Sequence of chain 5.B:
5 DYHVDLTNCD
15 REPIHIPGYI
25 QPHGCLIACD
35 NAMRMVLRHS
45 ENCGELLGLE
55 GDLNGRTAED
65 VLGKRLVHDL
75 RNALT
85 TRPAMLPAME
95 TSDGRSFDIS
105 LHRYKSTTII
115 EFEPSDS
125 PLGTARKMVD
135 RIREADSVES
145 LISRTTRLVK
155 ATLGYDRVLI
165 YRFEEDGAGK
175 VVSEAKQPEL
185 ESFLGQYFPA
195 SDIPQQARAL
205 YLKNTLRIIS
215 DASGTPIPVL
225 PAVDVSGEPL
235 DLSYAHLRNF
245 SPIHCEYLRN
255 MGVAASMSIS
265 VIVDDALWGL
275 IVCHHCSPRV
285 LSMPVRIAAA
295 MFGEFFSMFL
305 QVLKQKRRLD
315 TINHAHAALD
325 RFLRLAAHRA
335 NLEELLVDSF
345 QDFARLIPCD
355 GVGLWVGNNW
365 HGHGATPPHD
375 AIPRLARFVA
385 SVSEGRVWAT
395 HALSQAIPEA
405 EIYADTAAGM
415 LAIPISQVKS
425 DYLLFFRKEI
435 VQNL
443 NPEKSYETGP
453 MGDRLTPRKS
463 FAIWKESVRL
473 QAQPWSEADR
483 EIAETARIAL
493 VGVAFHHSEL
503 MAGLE

Binding-site contacts:
Ligand atom OA contacts residue ASP196 of chain 5.B at 3.5 Å (salt-bridge).
Ligand atom CHB contacts residue PRO198 of chain 5.B at 3.3 Å (hydrophobic).
Ligand atom C4D contacts residue TYR165 of chain 5.B at 2.8 Å (hydrophobic).
Ligand atom CAD contacts residue TYR165 of chain 5.B at 3.1 Å (hydrophobic).
Ligand atom NB contacts residue ASP196 of chain 5.B at 3.0 Å (salt-bridge).
Ligand atom CMD contacts residue ASP196 of chain 5.B at 3.5 Å.
Ligand atom O1C contacts residue SER262 of chain 5.B at 3.6 Å (h-bond).
Ligand atom O1B contacts residue PHE244 of chain 5.B at 3.2 Å.
Ligand atom O1B contacts residue SER245 of chain 5.B at 2.9 Å (h-bond).
Ligand atom C4A contacts residue ASP196 of chain 5.B at 3.2 Å.
Ligand atom OD contacts residue HIS278 of chain 5.B at 2.8 Å (h-bond).
Ligand atom OD contacts residue TYR165 of chain 5.B at 2.4 Å (h-bond).
Ligand atom OA contacts residue TYR251 of chain 5.B at 3.4 Å.
Ligand atom CBA contacts residue CYS13 of chain 5.B at 2.0 Å (hydrophobic).
Ligand atom C4C contacts residue ILE197 of chain 5.B at 3.6 Å (hydrophobic).
Ligand atom ND contacts residue TYR165 of chain 5.B at 3.5 Å (h-bond).
Ligand atom NC contacts residue HIS248 of chain 5.B at 3.5 Å (h-bond).
Ligand atom NC contacts residue ASP196 of chain 5.B at 3.2 Å (salt-bridge).
Ligand atom NA contacts residue ASP196 of chain 5.B at 3.0 Å (salt-bridge).
Ligand atom C3A contacts residue SER195 of chain 5.B at 3.5 Å.
Ligand atom CMD contacts residue TYR251 of chain 5.B at 3.2 Å (hydrophobic).
Ligand atom O2B contacts residue ARG242 of chain 5.B at 2.9 Å (salt-bridge).
Ligand atom CHB contacts residue ASP196 of chain 5.B at 3.5 Å.
Ligand atom C3C contacts residue ILE197 of chain 5.B at 3.5 Å (hydrophobic).
Ligand atom CAC contacts residue TYR205 of chain 5.B at 3.6 Å (hydrophobic).
Ligand atom O1B contacts residue ARG242 of chain 5.B at 3.2 Å (salt-bridge).
Ligand atom CGB contacts residue PHE244 of chain 5.B at 3.0 Å (hydrophobic).
Ligand atom CHC contacts residue TYR205 of chain 5.B at 3.6 Å (hydrophobic).
Ligand atom CHC contacts residue HIS248 of chain 5.B at 3.4 Å.
Ligand atom C1C contacts residue HIS248 of chain 5.B at 3.3 Å.
Ligand atom CGC contacts residue HIS248 of chain 5.B at 3.5 Å.
Ligand atom CBB contacts residue PHE244 of chain 5.B at 3.4 Å (hydrophobic).
Ligand atom O2C contacts residue SER260 of chain 5.B at 2.8 Å (h-bond).
Ligand atom CAA contacts residue CYS13 of chain 5.B at 2.8 Å (hydrophobic).
Ligand atom C3D contacts residue TYR165 of chain 5.B at 3.0 Å (hydrophobic).
Ligand atom CAA contacts residue SER195 of chain 5.B at 3.5 Å.
Ligand atom O2C contacts residue HIS248 of chain 5.B at 2.8 Å (h-bond).
Ligand atom O2B contacts residue PHE244 of chain 5.B at 3.0 Å.
Ligand atom CMB contacts residue SER245 of chain 5.B at 3.5 Å.
Ligand atom C1B contacts residue PRO198 of chain 5.B at 3.3 Å (hydrophobic).

A small-molecule ligand and the protein it binds are described below.
Small molecule (SMILES): C=CC1=C(C)/C(=C\c2[nH]c(/C=C3\N=C(/C=C4\NC(=O)[C@@H](C)\C4=C/C)C(C)=C3CCC(=O)O)c(CCC(=O)O)c2C)NC1=O